Sequence of chain 1.D:
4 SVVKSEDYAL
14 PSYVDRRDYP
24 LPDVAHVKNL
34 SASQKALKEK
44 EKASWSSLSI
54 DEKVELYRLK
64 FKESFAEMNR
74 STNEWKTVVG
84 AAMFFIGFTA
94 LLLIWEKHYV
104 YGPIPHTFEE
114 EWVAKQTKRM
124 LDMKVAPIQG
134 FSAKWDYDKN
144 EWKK

Sequence of chain 1.A:
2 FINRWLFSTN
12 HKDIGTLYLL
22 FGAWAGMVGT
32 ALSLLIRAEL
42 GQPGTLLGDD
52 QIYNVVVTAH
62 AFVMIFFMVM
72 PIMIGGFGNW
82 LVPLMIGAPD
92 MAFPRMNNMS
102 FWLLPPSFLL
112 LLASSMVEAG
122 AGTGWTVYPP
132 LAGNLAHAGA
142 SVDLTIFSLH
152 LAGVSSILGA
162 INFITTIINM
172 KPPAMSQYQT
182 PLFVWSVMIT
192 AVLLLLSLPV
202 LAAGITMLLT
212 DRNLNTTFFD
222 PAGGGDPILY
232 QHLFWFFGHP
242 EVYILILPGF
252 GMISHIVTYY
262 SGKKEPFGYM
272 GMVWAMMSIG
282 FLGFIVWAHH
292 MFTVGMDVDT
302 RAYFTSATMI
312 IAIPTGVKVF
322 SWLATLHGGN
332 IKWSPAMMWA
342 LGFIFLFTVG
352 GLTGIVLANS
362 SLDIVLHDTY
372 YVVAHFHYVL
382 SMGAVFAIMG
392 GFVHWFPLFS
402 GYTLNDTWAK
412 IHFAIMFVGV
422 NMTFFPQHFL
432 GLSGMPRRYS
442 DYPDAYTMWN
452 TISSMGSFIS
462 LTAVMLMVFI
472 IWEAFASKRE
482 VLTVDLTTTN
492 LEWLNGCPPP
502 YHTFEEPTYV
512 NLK

A small-molecule ligand and the protein it binds are described below.
Small molecule (SMILES): CCCCCCCCCCO[C@@H]1O[C@H](CO)[C@@H](O[C@H]2O[C@H](CO)[C@@H](O)[C@H](O)[C@H]2O)[C@H](O)[C@H]1O

Binding-site contacts:
Ligand atom C28 contacts residue LEU27 of chain 1.M at 3.9 Å (hydrophobic).
Ligand atom C40 contacts residue LEU462 of chain 1.A at 4.1 Å (hydrophobic).
Ligand atom C28 contacts residue TRP98 of chain 1.D at 3.9 Å (hydrophobic).
Ligand atom O49 contacts residue TRP32 of chain 1.M at 3.5 Å (h-bond).
Ligand atom O1 contacts residue TYR35 of chain 1.M at 3.0 Å.
Ligand atom C37 contacts residue LEU34 of chain 1.M at 4.1 Å (hydrophobic).
Ligand atom C1 contacts residue LEU28 of chain 1.M at 3.8 Å (hydrophobic).
Ligand atom C34 contacts residue PHE459 of chain 1.A at 4.0 Å (hydrophobic).
Ligand atom C34 contacts residue LEU27 of chain 1.M at 3.8 Å (hydrophobic).
Ligand atom C10 contacts residue TYR35 of chain 1.M at 3.7 Å (hydrophobic).
Ligand atom C37 contacts residue ALA30 of chain 1.M at 4.0 Å (hydrophobic).
Ligand atom C28 contacts residue GLY31 of chain 1.M at 4.1 Å.
Ligand atom C31 contacts residue TRP98 of chain 1.D at 3.9 Å (hydrophobic).
Ligand atom O3 contacts residue TRP32 of chain 1.M at 4.0 Å.
Ligand atom C57 contacts residue TYR35 of chain 1.M at 4.1 Å (hydrophobic).
Ligand atom C43 contacts residue PHE37 of chain 1.L at 3.9 Å (hydrophobic).
Ligand atom C57 contacts residue TRP98 of chain 1.D at 3.7 Å (hydrophobic).
Ligand atom O3 contacts residue HIS36 of chain 1.M at 3.4 Å.
Ligand atom C19 contacts residue LEU27 of chain 1.M at 3.7 Å (hydrophobic).
Ligand atom C1 contacts residue TRP32 of chain 1.M at 3.4 Å (hydrophobic).
Ligand atom O16 contacts residue LEU27 of chain 1.M at 4.0 Å.
Ligand atom C18 contacts residue TRP98 of chain 1.D at 3.9 Å (hydrophobic).
Ligand atom O5 contacts residue TRP98 of chain 1.D at 3.2 Å.
Ligand atom C43 contacts residue LEU34 of chain 1.M at 3.9 Å (hydrophobic).
Ligand atom O49 contacts residue LEU28 of chain 1.M at 2.9 Å (h-bond).
Ligand atom O16 contacts residue GLY31 of chain 1.M at 3.8 Å.
Ligand atom C1 contacts residue GLY31 of chain 1.M at 3.6 Å.
Ligand atom O55 contacts residue TRP32 of chain 1.M at 3.1 Å.
Ligand atom C18 contacts residue LEU28 of chain 1.M at 4.0 Å (hydrophobic).
Ligand atom C19 contacts residue GLY31 of chain 1.M at 3.7 Å.
Ligand atom C19 contacts residue TRP98 of chain 1.D at 3.7 Å (hydrophobic).
Ligand atom O16 contacts residue LEU28 of chain 1.M at 3.6 Å.
Ligand atom C11 contacts residue TYR35 of chain 1.M at 3.9 Å (hydrophobic).
Ligand atom C22 contacts residue TRP98 of chain 1.D at 4.0 Å (hydrophobic).
Ligand atom C43 contacts residue PHE459 of chain 1.A at 3.9 Å (hydrophobic).
Ligand atom O61 contacts residue TRP98 of chain 1.D at 3.0 Å (h-bond).
Ligand atom O61 contacts residue TYR102 of chain 1.D at 3.8 Å.
Ligand atom C9 contacts residue TYR35 of chain 1.M at 4.0 Å (hydrophobic).
Ligand atom C25 contacts residue TRP98 of chain 1.D at 3.5 Å (hydrophobic).
Ligand atom O6 contacts residue TYR35 of chain 1.M at 3.1 Å (h-bond).

Sequence of chain 1.L:
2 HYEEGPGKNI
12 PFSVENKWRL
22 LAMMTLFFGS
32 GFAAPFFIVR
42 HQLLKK

Sequence of chain 1.M:
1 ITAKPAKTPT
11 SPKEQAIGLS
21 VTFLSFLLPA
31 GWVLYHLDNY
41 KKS